Binding-site contacts:
Ligand atom C5 contacts residue TYR297 of chain 1.A at 4.0 Å (hydrophobic).
Ligand atom C2 contacts residue TYR297 of chain 1.A at 4.2 Å (hydrophobic).
Ligand atom C5 contacts residue BMA1 of chain 1.D at 3.6 Å.
Ligand atom N10 contacts residue TYR297 of chain 1.A at 3.7 Å.
Ligand atom C1 contacts residue TYR297 of chain 1.A at 3.8 Å (hydrophobic).
Ligand atom C3 contacts residue HIS156 of chain 1.A at 3.5 Å.
Ligand atom C1 contacts residue GLU338 of chain 1.A at 2.9 Å.
Ligand atom C6 contacts residue GLN385 of chain 1.A at 3.9 Å.
Ligand atom O4 contacts residue BMA1 of chain 1.D at 1.4 Å.
Ligand atom C6 contacts residue PHE387 of chain 1.A at 4.2 Å (hydrophobic).
Ligand atom O4 contacts residue GLN385 of chain 1.A at 3.8 Å.
Ligand atom O2 contacts residue GLU338 of chain 1.A at 2.7 Å (salt-bridge).
Ligand atom O3 contacts residue PHE227 of chain 1.A at 4.0 Å.
Ligand atom N1 contacts residue GLU338 of chain 1.A at 3.1 Å (salt-bridge).
Ligand atom O4 contacts residue TRP373 of chain 1.A at 3.0 Å (h-bond).
Ligand atom C2 contacts residue TRP373 of chain 1.A at 3.9 Å (hydrophobic).
Ligand atom C8 contacts residue TYR297 of chain 1.A at 3.5 Å (hydrophobic).
Ligand atom C3 contacts residue BMA1 of chain 1.D at 3.0 Å.
Ligand atom C7 contacts residue TYR297 of chain 1.A at 3.2 Å (hydrophobic).
Ligand atom O3 contacts residue BMA1 of chain 1.D at 3.5 Å.
Ligand atom O2 contacts residue GLU221 of chain 1.A at 3.8 Å.
Ligand atom N10 contacts residue GLU338 of chain 1.A at 3.8 Å.
Ligand atom C1 contacts residue GLU221 of chain 1.A at 3.8 Å.
Ligand atom C6 contacts residue BMA1 of chain 1.D at 4.1 Å.
Ligand atom C2 contacts residue GLU338 of chain 1.A at 3.0 Å.
Ligand atom C4 contacts residue BMA1 of chain 1.D at 2.4 Å.
Ligand atom O2 contacts residue TRP373 of chain 1.A at 4.2 Å.
Ligand atom C3 contacts residue TRP373 of chain 1.A at 3.8 Å (hydrophobic).
Ligand atom C5 contacts residue TRP373 of chain 1.A at 3.8 Å (hydrophobic).
Ligand atom C2 contacts residue HIS156 of chain 1.A at 4.0 Å.
Ligand atom C7 contacts residue GLU221 of chain 1.A at 3.5 Å.
Ligand atom O3 contacts residue HIS156 of chain 1.A at 2.8 Å (h-bond).
Ligand atom O2 contacts residue HIS220 of chain 1.A at 3.0 Å (h-bond).
Ligand atom N1 contacts residue TYR297 of chain 1.A at 3.6 Å.
Ligand atom N1 contacts residue GLU221 of chain 1.A at 2.7 Å (salt-bridge).
Ligand atom C7 contacts residue GLU338 of chain 1.A at 4.0 Å.
Ligand atom O2 contacts residue HIS156 of chain 1.A at 3.5 Å (h-bond).
Ligand atom O3 contacts residue TRP167 of chain 1.A at 3.5 Å.
Ligand atom C6 contacts residue TRP373 of chain 1.A at 4.2 Å (hydrophobic).
Ligand atom C4 contacts residue TRP373 of chain 1.A at 3.8 Å (hydrophobic).

This protein binds this small molecule.
Small molecule (SMILES): OC[C@@H]1[C@@H](O)[C@H](O)[C@H](O)c2nccn21

Sequence of chain 1.A:
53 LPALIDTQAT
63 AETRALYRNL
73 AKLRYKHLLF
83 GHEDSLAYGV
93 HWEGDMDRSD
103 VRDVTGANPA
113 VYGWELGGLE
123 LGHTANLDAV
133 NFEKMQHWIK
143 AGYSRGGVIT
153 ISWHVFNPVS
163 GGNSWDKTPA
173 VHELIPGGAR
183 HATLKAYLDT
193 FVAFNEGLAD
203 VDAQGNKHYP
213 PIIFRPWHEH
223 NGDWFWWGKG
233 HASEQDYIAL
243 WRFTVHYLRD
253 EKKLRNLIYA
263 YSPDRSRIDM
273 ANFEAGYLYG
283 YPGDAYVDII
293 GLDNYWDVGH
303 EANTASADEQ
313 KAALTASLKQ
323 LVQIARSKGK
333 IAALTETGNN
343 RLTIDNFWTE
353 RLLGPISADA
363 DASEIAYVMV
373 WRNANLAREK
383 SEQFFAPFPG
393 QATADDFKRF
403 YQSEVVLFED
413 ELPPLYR